Sequence of chain 1.I:
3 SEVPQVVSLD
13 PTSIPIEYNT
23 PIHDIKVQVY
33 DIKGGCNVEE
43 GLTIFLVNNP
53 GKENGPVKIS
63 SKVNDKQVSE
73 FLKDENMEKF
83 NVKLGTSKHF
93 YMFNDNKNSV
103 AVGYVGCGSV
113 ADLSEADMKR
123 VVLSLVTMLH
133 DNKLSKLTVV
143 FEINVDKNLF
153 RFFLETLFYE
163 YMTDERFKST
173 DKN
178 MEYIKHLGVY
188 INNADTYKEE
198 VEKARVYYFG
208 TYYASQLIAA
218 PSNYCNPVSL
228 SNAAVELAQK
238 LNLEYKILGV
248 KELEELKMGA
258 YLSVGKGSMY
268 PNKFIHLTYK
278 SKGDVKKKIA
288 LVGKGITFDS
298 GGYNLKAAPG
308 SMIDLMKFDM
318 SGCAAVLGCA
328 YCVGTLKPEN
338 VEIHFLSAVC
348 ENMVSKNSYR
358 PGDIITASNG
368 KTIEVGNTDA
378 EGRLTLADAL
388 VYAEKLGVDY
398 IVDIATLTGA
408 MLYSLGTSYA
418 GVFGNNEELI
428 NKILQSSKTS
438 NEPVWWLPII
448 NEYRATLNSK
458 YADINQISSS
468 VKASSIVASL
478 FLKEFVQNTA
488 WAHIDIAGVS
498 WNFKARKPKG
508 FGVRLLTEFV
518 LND

Binding-site contacts:
Ligand atom C09 contacts residue ALA494 of chain 1.I at 3.5 Å (hydrophobic).
Ligand atom C01 contacts residue GLY406 of chain 1.I at 3.5 Å.
Ligand atom O15 contacts residue ASP296 of chain 1.I at 3.0 Å (salt-bridge).
Ligand atom C14 contacts residue ASP376 of chain 1.I at 3.2 Å.
Ligand atom N16 contacts residue ZN1 of chain 1.KB at 2.9 Å.
Ligand atom O20 contacts residue LEU404 of chain 1.I at 3.6 Å.
Ligand atom C01 contacts residue THR405 of chain 1.I at 3.8 Å.
Ligand atom N16 contacts residue LEU404 of chain 1.I at 3.1 Å (h-bond).
Ligand atom O17 contacts residue GLU378 of chain 1.I at 2.9 Å (salt-bridge).
Ligand atom O15 contacts residue LYS303 of chain 1.I at 2.8 Å (salt-bridge).
Ligand atom C02 contacts residue GLY406 of chain 1.I at 3.4 Å.
Ligand atom O15 contacts residue ASP376 of chain 1.I at 2.9 Å (salt-bridge).
Ligand atom C11 contacts residue MET313 of chain 1.I at 3.8 Å (hydrophobic).
Ligand atom O17 contacts residue CO31 of chain 1.JB at 2.6 Å (h-bond).
Ligand atom N16 contacts residue ASP376 of chain 1.I at 3.2 Å (salt-bridge).
Ligand atom N16 contacts residue LYS291 of chain 1.I at 3.7 Å.
Ligand atom C05 contacts residue GLY406 of chain 1.I at 3.6 Å.
Ligand atom O17 contacts residue LYS291 of chain 1.I at 3.2 Å (salt-bridge).
Ligand atom C03 contacts residue GLY406 of chain 1.I at 3.5 Å.
Ligand atom O15 contacts residue ZN1 of chain 1.KB at 2.2 Å.
Ligand atom C14 contacts residue LEU404 of chain 1.I at 3.6 Å (hydrophobic).
Ligand atom C03 contacts residue LEU404 of chain 1.I at 3.6 Å (hydrophobic).
Ligand atom O17 contacts residue ZN1 of chain 1.KB at 2.1 Å.
Ligand atom C10 contacts residue MET309 of chain 1.I at 3.4 Å (hydrophobic).
Ligand atom C12 contacts residue LEU404 of chain 1.I at 3.2 Å (hydrophobic).
Ligand atom O17 contacts residue ZN1 of chain 1.IB at 2.2 Å.
Ligand atom C14 contacts residue ZN1 of chain 1.KB at 2.9 Å.
Ligand atom C04 contacts residue GLY406 of chain 1.I at 3.7 Å.
Ligand atom O17 contacts residue ASP296 of chain 1.I at 3.3 Å (salt-bridge).
Ligand atom N16 contacts residue ZN1 of chain 1.IB at 3.2 Å.
Ligand atom O20 contacts residue CO31 of chain 1.JB at 3.2 Å (h-bond).
Ligand atom O17 contacts residue ASP376 of chain 1.I at 3.0 Å (salt-bridge).
Ligand atom C09 contacts residue PHE315 of chain 1.I at 3.6 Å (hydrophobic).
Ligand atom C02 contacts residue LEU404 of chain 1.I at 3.2 Å (hydrophobic).
Ligand atom N08 contacts residue PHE315 of chain 1.I at 3.5 Å.
Ligand atom N08 contacts residue ALA494 of chain 1.I at 3.6 Å (h-bond).
Ligand atom C06 contacts residue GLY406 of chain 1.I at 3.6 Å.
Ligand atom N16 contacts residue CO31 of chain 1.JB at 2.5 Å (h-bond).
Ligand atom O20 contacts residue ARG380 of chain 1.I at 3.6 Å.
Ligand atom C02 contacts residue THR405 of chain 1.I at 3.7 Å.

The protein below binds the small molecule below.
Small molecule (SMILES): Nc1cccc(C(=O)N[C@@H](C(=O)NO)c2ccc(-n3cccn3)cc2)c1